The small molecule below binds the protein below.
Small molecule (SMILES): CC(=O)N[C@H]1[C@H](O[C@H]2[C@H](O)[C@@H](NC(C)=O)CO[C@@H]2CO)O[C@H](CO)[C@@H](O[C@@H]2O[C@H](CO[C@H]3O[C@H](CO)[C@@H](O)[C@H](O)[C@@H]3O)[C@@H](O)[C@H](O)[C@@H]2O)[C@@H]1O

Sequence of chain 1.I:
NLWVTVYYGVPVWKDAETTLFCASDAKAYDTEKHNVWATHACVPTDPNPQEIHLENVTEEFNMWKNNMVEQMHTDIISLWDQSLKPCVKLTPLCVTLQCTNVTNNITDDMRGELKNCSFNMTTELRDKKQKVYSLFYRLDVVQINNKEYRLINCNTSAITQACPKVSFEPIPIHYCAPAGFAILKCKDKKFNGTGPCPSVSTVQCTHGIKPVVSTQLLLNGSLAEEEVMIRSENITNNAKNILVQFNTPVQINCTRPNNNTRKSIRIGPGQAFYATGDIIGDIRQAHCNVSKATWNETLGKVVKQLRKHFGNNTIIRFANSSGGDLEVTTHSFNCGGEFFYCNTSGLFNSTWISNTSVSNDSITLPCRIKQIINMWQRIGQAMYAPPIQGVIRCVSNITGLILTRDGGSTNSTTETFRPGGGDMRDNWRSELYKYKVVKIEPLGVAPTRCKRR

Sequence of chain 1.J:
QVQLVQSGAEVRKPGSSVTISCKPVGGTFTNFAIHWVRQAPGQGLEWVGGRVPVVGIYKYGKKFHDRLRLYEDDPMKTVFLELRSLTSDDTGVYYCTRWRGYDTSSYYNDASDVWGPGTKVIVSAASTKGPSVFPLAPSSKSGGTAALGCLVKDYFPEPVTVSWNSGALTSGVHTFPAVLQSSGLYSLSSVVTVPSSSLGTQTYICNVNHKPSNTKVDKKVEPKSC

Binding-site contacts:
Ligand atom O6 contacts residue SER381 of chain 1.I at 4.4 Å.
Ligand atom O5 contacts residue ASP108 of chain 1.J at 4.0 Å.
Ligand atom O3 contacts residue TYR107 of chain 1.J at 4.3 Å.
Ligand atom C5 contacts residue TYR112 of chain 1.J at 3.0 Å (hydrophobic).
Ligand atom O7 contacts residue ASN301 of chain 1.I at 3.1 Å (h-bond).
Ligand atom O4 contacts residue TYR107 of chain 1.J at 3.3 Å.
Ligand atom C4 contacts residue TYR112 of chain 1.J at 3.3 Å (hydrophobic).
Ligand atom C7 contacts residue TYR107 of chain 1.J at 3.6 Å (hydrophobic).
Ligand atom O4 contacts residue TYR112 of chain 1.J at 2.6 Å (h-bond).
Ligand atom O4 contacts residue ASP108 of chain 1.J at 4.3 Å.
Ligand atom C2 contacts residue ASN301 of chain 1.I at 2.4 Å.
Ligand atom C1 contacts residue ASN301 of chain 1.I at 1.4 Å.
Ligand atom C6 contacts residue TYR112 of chain 1.J at 3.5 Å (hydrophobic).
Ligand atom C3 contacts residue ASN301 of chain 1.I at 3.8 Å.
Ligand atom C8 contacts residue ASN301 of chain 1.I at 4.4 Å.
Ligand atom C1 contacts residue TYR107 of chain 1.J at 3.6 Å (hydrophobic).
Ligand atom C4 contacts residue ASN301 of chain 1.I at 4.2 Å.
Ligand atom C8 contacts residue ARG412 of chain 1.I at 3.6 Å.
Ligand atom C4 contacts residue ASP108 of chain 1.J at 4.0 Å.
Ligand atom C2 contacts residue ASP108 of chain 1.J at 4.2 Å.
Ligand atom O5 contacts residue TYR112 of chain 1.J at 4.3 Å.
Ligand atom C3 contacts residue TYR112 of chain 1.J at 3.8 Å (hydrophobic).
Ligand atom N2 contacts residue HIS299 of chain 1.I at 3.8 Å.
Ligand atom C5 contacts residue ASN301 of chain 1.I at 3.7 Å.
Ligand atom C6 contacts residue ASP108 of chain 1.J at 3.5 Å.
Ligand atom O7 contacts residue TYR107 of chain 1.J at 3.3 Å.
Ligand atom N2 contacts residue ASN301 of chain 1.I at 2.9 Å (h-bond).
Ligand atom C8 contacts residue THR267 of chain 1.I at 3.6 Å.
Ligand atom O5 contacts residue TYR107 of chain 1.J at 3.4 Å (h-bond).
Ligand atom O7 contacts residue ASP108 of chain 1.J at 3.8 Å.
Ligand atom C4 contacts residue TYR107 of chain 1.J at 4.4 Å (hydrophobic).
Ligand atom C1 contacts residue ASP108 of chain 1.J at 3.9 Å.
Ligand atom O5 contacts residue ASN301 of chain 1.I at 2.4 Å (h-bond).
Ligand atom C5 contacts residue ASP108 of chain 1.J at 3.5 Å.
Ligand atom O7 contacts residue NAG1 of chain 1.Q at 3.9 Å.
Ligand atom C8 contacts residue TYR107 of chain 1.J at 3.7 Å (hydrophobic).
Ligand atom C7 contacts residue ASN301 of chain 1.I at 3.2 Å.
Ligand atom C1 contacts residue HIS299 of chain 1.I at 4.2 Å.
Ligand atom C2 contacts residue TYR107 of chain 1.J at 3.9 Å (hydrophobic).
Ligand atom N2 contacts residue TYR107 of chain 1.J at 3.9 Å.